A protein and the small-molecule ligand that binds it are described below.
Small molecule (SMILES): CN(Cc1cnc2nc(N)nc(N)c2n1)c1ccc(C(=O)N[C@@H](CCC(=O)O)C(=O)O)cc1

Binding-site contacts:
Ligand atom NA2 contacts residue ASP32 of chain 1.A at 2.8 Å (salt-bridge).
Ligand atom NA2 contacts residue VAL10 of chain 1.A at 3.4 Å (h-bond).
Ligand atom O2 contacts residue SER37 of chain 1.A at 3.1 Å (h-bond).
Ligand atom CM contacts residue THR58 of chain 1.A at 3.5 Å.
Ligand atom NA4 contacts residue CYS113 of chain 1.A at 3.3 Å.
Ligand atom C2 contacts residue ASP32 of chain 1.A at 3.5 Å.
Ligand atom C4A contacts residue NDP1 of chain 1.F at 3.1 Å.
Ligand atom N3 contacts residue ALA11 of chain 1.A at 3.7 Å.
Ligand atom N1 contacts residue ASP32 of chain 1.A at 2.8 Å (salt-bridge).
Ligand atom N8 contacts residue ASP32 of chain 1.A at 3.7 Å.
Ligand atom C4 contacts residue NDP1 of chain 1.F at 3.2 Å.
Ligand atom NA4 contacts residue PHE36 of chain 1.A at 3.4 Å.
Ligand atom OE1 contacts residue LYS34 of chain 1.A at 3.4 Å.
Ligand atom N5 contacts residue NDP1 of chain 1.F at 3.3 Å.
Ligand atom CT contacts residue ARG70 of chain 1.A at 3.4 Å.
Ligand atom N3 contacts residue VAL10 of chain 1.A at 3.3 Å (h-bond).
Ligand atom N3 contacts residue VAL9 of chain 1.A at 3.4 Å.
Ligand atom N1 contacts residue ALA11 of chain 1.A at 3.5 Å.
Ligand atom CT contacts residue SER37 of chain 1.A at 3.6 Å.
Ligand atom C4 contacts residue VAL9 of chain 1.A at 3.6 Å (hydrophobic).
Ligand atom C13 contacts residue ILE62 of chain 1.A at 3.6 Å (hydrophobic).
Ligand atom C8A contacts residue ASP32 of chain 1.A at 3.7 Å.
Ligand atom C8A contacts residue NDP1 of chain 1.F at 3.5 Å.
Ligand atom O2 contacts residue ARG70 of chain 1.A at 3.1 Å (salt-bridge).
Ligand atom NA4 contacts residue NDP1 of chain 1.F at 3.7 Å.
Ligand atom C2 contacts residue VAL10 of chain 1.A at 3.6 Å (hydrophobic).
Ligand atom C15 contacts residue PHE36 of chain 1.A at 3.5 Å (hydrophobic).
Ligand atom NA4 contacts residue TYR119 of chain 1.A at 3.5 Å (h-bond).
Ligand atom C16 contacts residue PHE36 of chain 1.A at 3.5 Å (hydrophobic).
Ligand atom C6 contacts residue NDP1 of chain 1.F at 3.7 Å.
Ligand atom NA2 contacts residue ALA11 of chain 1.A at 3.5 Å.
Ligand atom C14 contacts residue ILE62 of chain 1.A at 3.5 Å (hydrophobic).
Ligand atom NA2 contacts residue THR134 of chain 1.A at 3.1 Å (h-bond).
Ligand atom N3 contacts residue NDP1 of chain 1.F at 3.6 Å.
Ligand atom O1 contacts residue SER37 of chain 1.A at 3.5 Å.
Ligand atom C2 contacts residue ALA11 of chain 1.A at 3.6 Å (hydrophobic).
Ligand atom C4 contacts residue PHE36 of chain 1.A at 3.5 Å (hydrophobic).
Ligand atom O1 contacts residue ARG70 of chain 1.A at 2.8 Å (salt-bridge).
Ligand atom C7 contacts residue LEU25 of chain 1.A at 3.5 Å (hydrophobic).
Ligand atom NA4 contacts residue VAL9 of chain 1.A at 2.7 Å (h-bond).

Sequence of chain 1.A:
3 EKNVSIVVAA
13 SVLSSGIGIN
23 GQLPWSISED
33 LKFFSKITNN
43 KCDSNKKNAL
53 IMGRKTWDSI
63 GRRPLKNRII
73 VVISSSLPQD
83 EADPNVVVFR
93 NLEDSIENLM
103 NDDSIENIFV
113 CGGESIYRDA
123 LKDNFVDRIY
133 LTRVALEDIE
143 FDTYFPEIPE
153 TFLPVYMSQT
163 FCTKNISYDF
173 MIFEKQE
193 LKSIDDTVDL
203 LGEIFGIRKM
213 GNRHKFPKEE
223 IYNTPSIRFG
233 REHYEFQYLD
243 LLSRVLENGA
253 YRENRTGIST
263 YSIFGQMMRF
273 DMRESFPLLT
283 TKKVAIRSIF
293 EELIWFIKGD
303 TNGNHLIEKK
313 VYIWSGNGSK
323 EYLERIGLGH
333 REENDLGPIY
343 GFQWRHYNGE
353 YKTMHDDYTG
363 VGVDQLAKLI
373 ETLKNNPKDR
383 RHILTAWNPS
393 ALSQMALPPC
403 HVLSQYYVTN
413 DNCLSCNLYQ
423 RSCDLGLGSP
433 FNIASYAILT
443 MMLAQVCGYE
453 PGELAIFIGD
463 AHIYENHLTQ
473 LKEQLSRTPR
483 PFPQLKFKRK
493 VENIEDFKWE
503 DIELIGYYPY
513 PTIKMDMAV